A small-molecule ligand and the protein it binds are described below.
Small molecule (SMILES): CC(=O)N[C@@H]1[C@@H](O)[C@H](O)[C@@H](CO)O[C@H]1O

Sequence of chain 1.A:
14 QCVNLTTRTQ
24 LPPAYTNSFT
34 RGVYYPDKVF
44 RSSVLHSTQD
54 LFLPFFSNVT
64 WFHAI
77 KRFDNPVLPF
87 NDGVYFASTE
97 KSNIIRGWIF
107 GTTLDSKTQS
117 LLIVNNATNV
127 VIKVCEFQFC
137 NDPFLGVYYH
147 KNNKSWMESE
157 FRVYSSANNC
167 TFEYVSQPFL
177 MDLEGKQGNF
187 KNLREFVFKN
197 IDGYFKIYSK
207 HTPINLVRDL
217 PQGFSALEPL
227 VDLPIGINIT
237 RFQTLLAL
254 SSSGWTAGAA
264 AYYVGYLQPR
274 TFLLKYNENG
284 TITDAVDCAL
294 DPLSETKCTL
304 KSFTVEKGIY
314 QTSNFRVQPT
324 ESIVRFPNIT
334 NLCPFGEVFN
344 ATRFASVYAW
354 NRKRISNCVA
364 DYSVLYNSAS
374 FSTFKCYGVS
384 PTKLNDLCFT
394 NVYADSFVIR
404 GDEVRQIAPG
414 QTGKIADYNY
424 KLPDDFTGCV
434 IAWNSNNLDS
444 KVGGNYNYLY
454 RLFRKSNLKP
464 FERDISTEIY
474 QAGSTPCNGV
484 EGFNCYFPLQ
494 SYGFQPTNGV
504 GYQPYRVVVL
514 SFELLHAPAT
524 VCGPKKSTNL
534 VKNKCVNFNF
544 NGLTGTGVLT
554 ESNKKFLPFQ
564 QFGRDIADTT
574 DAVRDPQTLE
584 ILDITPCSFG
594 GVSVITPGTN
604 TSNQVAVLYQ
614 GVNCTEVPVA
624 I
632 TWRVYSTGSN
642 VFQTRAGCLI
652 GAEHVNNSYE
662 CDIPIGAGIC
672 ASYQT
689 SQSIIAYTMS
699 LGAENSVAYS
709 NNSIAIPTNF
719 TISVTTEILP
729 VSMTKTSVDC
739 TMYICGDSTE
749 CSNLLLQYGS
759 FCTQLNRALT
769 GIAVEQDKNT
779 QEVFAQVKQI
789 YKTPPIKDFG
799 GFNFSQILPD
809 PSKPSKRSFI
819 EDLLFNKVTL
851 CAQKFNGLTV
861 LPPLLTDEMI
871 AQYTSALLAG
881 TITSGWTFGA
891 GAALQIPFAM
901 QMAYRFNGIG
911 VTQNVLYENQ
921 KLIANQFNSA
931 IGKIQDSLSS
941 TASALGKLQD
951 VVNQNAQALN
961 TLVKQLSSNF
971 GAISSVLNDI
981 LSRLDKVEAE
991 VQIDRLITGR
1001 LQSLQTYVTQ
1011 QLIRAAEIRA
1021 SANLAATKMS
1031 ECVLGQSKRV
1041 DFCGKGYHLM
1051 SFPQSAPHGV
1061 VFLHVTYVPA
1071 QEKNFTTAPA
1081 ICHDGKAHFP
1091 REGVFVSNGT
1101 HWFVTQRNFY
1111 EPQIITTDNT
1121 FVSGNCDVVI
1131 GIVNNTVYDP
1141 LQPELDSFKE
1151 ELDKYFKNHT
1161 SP

Binding-site contacts:
Ligand atom N2 contacts residue ASN657 of chain 1.A at 3.1 Å (h-bond).
Ligand atom C1 contacts residue ASN657 of chain 1.A at 1.4 Å.
Ligand atom C3 contacts residue ASN657 of chain 1.A at 3.9 Å.
Ligand atom C4 contacts residue ASN657 of chain 1.A at 4.2 Å.
Ligand atom O5 contacts residue ASN657 of chain 1.A at 2.3 Å (h-bond).
Ligand atom C7 contacts residue ASN657 of chain 1.A at 3.9 Å.
Ligand atom C5 contacts residue ASN657 of chain 1.A at 3.5 Å.
Ligand atom C2 contacts residue ASN657 of chain 1.A at 2.6 Å.
Ligand atom O7 contacts residue ASN657 of chain 1.A at 4.2 Å.